A small-molecule ligand and the protein it binds are described below.
Small molecule (SMILES): CC(=O)N[C@@H]1[C@@H](O)[C@H](O)[C@@H](CO)O[C@H]1O

Sequence of chain 1.D:
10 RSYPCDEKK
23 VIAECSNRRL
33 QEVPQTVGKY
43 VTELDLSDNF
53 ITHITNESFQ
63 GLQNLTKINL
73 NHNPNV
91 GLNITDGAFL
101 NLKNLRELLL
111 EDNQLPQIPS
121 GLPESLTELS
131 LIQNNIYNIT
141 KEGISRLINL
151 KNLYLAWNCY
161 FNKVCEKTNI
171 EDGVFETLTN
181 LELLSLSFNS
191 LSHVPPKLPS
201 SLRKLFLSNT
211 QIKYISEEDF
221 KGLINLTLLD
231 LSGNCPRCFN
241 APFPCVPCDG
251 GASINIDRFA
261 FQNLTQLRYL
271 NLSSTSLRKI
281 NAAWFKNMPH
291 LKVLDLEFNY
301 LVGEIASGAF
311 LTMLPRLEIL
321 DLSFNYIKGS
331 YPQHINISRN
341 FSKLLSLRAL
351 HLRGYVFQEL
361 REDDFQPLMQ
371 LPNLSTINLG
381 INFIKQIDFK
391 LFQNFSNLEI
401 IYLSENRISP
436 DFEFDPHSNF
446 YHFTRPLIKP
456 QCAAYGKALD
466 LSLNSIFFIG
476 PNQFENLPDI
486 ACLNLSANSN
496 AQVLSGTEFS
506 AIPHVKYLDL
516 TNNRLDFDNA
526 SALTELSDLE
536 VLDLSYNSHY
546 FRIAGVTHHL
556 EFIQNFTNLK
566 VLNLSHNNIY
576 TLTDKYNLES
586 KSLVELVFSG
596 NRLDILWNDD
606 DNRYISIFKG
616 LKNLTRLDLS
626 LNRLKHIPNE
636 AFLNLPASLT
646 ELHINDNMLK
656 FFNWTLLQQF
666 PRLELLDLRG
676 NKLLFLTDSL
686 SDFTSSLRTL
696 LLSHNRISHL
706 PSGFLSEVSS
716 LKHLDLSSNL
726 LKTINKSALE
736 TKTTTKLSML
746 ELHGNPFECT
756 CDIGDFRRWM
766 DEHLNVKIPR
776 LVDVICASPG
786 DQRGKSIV

Binding-site contacts:
Ligand atom C6 contacts residue PRO372 of chain 1.D at 4.3 Å (hydrophobic).
Ligand atom C1 contacts residue PRO372 of chain 1.D at 4.2 Å (hydrophobic).
Ligand atom C4 contacts residue ASN373 of chain 1.D at 4.2 Å.
Ligand atom C7 contacts residue ASN373 of chain 1.D at 3.6 Å.
Ligand atom O5 contacts residue ASN373 of chain 1.D at 2.3 Å (h-bond).
Ligand atom C6 contacts residue ASN373 of chain 1.D at 4.4 Å.
Ligand atom C5 contacts residue PRO372 of chain 1.D at 4.5 Å (hydrophobic).
Ligand atom C8 contacts residue ARG348 of chain 1.D at 3.0 Å.
Ligand atom O7 contacts residue ARG348 of chain 1.D at 3.5 Å (salt-bridge).
Ligand atom N2 contacts residue ASN373 of chain 1.D at 3.0 Å (h-bond).
Ligand atom C6 contacts residue ASN397 of chain 1.D at 4.3 Å.
Ligand atom C3 contacts residue ASN373 of chain 1.D at 3.8 Å.
Ligand atom C1 contacts residue ASN373 of chain 1.D at 1.4 Å.
Ligand atom O5 contacts residue PRO372 of chain 1.D at 3.5 Å (h-bond).
Ligand atom C2 contacts residue ASN373 of chain 1.D at 2.5 Å.
Ligand atom O7 contacts residue ASN373 of chain 1.D at 3.8 Å.
Ligand atom C7 contacts residue ARG348 of chain 1.D at 3.6 Å.
Ligand atom C5 contacts residue ASN373 of chain 1.D at 3.6 Å.